Sequence of chain 1.A:
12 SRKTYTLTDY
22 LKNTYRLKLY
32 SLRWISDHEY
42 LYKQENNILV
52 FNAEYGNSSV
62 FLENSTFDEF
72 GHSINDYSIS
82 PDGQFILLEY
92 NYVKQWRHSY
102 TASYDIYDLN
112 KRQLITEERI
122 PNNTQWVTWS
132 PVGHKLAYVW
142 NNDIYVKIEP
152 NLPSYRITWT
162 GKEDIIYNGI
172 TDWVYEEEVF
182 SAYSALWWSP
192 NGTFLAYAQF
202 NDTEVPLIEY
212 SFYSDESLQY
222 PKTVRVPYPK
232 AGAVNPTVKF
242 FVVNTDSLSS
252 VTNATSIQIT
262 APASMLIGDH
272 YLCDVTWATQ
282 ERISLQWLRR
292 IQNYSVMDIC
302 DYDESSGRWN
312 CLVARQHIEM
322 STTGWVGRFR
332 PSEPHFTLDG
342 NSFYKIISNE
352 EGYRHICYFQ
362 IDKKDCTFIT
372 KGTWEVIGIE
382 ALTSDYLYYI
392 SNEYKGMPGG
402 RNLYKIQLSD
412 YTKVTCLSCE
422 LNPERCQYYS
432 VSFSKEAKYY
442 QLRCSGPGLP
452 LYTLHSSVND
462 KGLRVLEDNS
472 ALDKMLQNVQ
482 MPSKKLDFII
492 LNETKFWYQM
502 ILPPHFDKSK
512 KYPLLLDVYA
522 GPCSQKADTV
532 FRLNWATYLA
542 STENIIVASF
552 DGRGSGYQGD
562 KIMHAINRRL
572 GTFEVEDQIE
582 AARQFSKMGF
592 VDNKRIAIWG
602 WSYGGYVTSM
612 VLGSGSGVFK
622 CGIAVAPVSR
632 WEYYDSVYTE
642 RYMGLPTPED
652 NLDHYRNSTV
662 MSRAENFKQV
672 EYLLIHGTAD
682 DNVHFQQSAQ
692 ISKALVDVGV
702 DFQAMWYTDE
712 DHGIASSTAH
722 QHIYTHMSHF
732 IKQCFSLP

The protein below binds the small molecule below.
Small molecule (SMILES): CC(=O)N[C@@H]1[C@@H](O)[C@H](O)[C@@H](CO)O[C@H]1O

Binding-site contacts:
Ligand atom C4 contacts residue THR194 of chain 1.A at 4.4 Å.
Ligand atom C3 contacts residue ASN192 of chain 1.A at 3.8 Å.
Ligand atom C1 contacts residue GLN281 of chain 1.A at 4.2 Å.
Ligand atom C5 contacts residue ASN192 of chain 1.A at 3.7 Å.
Ligand atom C3 contacts residue THR194 of chain 1.A at 4.3 Å.
Ligand atom C4 contacts residue ASN192 of chain 1.A at 4.2 Å.
Ligand atom C6 contacts residue GLN281 of chain 1.A at 4.2 Å.
Ligand atom C6 contacts residue GLU282 of chain 1.A at 3.9 Å.
Ligand atom C1 contacts residue ASN192 of chain 1.A at 1.4 Å.
Ligand atom N2 contacts residue ASN192 of chain 1.A at 2.9 Å (h-bond).
Ligand atom C1 contacts residue THR194 of chain 1.A at 3.3 Å.
Ligand atom C2 contacts residue ASN192 of chain 1.A at 2.4 Å.
Ligand atom O6 contacts residue GLU282 of chain 1.A at 2.9 Å (salt-bridge).
Ligand atom O6 contacts residue GLN281 of chain 1.A at 3.6 Å.
Ligand atom C2 contacts residue THR194 of chain 1.A at 4.3 Å.
Ligand atom C5 contacts residue THR194 of chain 1.A at 3.4 Å.
Ligand atom O5 contacts residue ASN192 of chain 1.A at 2.4 Å (h-bond).
Ligand atom O5 contacts residue THR194 of chain 1.A at 3.5 Å (h-bond).
Ligand atom C7 contacts residue ASN192 of chain 1.A at 3.9 Å.
Ligand atom C6 contacts residue THR194 of chain 1.A at 4.3 Å.
Ligand atom O5 contacts residue GLN281 of chain 1.A at 3.7 Å.